Binding-site contacts:
Ligand atom C5 contacts residue ALA162 of chain 1.A at 3.6 Å (hydrophobic).
Ligand atom C5 contacts residue GLU218 of chain 1.A at 3.5 Å.
Ligand atom C15 contacts residue PHE146 of chain 1.A at 3.8 Å (hydrophobic).
Ligand atom C13 contacts residue ASP283 of chain 1.A at 4.0 Å.
Ligand atom C5 contacts residue LEU271 of chain 1.A at 3.9 Å (hydrophobic).
Ligand atom C13 contacts residue LEU217 of chain 1.A at 3.7 Å (hydrophobic).
Ligand atom N5 contacts residue GLU218 of chain 1.A at 3.0 Å (salt-bridge).
Ligand atom N2 contacts residue ILE282 of chain 1.A at 3.9 Å.
Ligand atom C22 contacts residue PHE146 of chain 1.A at 3.8 Å (hydrophobic).
Ligand atom C9 contacts residue LEU141 of chain 1.A at 3.8 Å (hydrophobic).
Ligand atom N3 contacts residue LYS164 of chain 1.A at 3.2 Å (salt-bridge).
Ligand atom C15 contacts residue LYS164 of chain 1.A at 3.6 Å.
Ligand atom C4 contacts residue ALA162 of chain 1.A at 3.4 Å (hydrophobic).
Ligand atom N6 contacts residue ASP283 of chain 1.A at 3.3 Å (salt-bridge).
Ligand atom N3 contacts residue ASP283 of chain 1.A at 3.6 Å.
Ligand atom C19 contacts residue ASN269 of chain 1.A at 3.0 Å.
Ligand atom C20 contacts residue ASN269 of chain 1.A at 3.8 Å.
Ligand atom C18 contacts residue PHE146 of chain 1.A at 3.3 Å (hydrophobic).
Ligand atom C16 contacts residue PHE146 of chain 1.A at 3.9 Å (hydrophobic).
Ligand atom C4 contacts residue GLU218 of chain 1.A at 3.5 Å.
Ligand atom C18 contacts residue ASP283 of chain 1.A at 3.4 Å.
Ligand atom N5 contacts residue LEU217 of chain 1.A at 3.7 Å.
Ligand atom C21 contacts residue ILE282 of chain 1.A at 3.7 Å (hydrophobic).
Ligand atom C12 contacts residue LEU271 of chain 1.A at 3.8 Å (hydrophobic).
Ligand atom F2 contacts residue LEU271 of chain 1.A at 3.5 Å.
Ligand atom C19 contacts residue ASP283 of chain 1.A at 3.5 Å.
Ligand atom C6 contacts residue LEU271 of chain 1.A at 4.0 Å (hydrophobic).
Ligand atom N5 contacts residue ILE201 of chain 1.A at 3.9 Å.
Ligand atom N4 contacts residue PHE146 of chain 1.A at 3.6 Å.
Ligand atom C4 contacts residue LEU271 of chain 1.A at 4.0 Å (hydrophobic).
Ligand atom C15 contacts residue ASP283 of chain 1.A at 3.4 Å.
Ligand atom N5 contacts residue ALA162 of chain 1.A at 3.3 Å.
Ligand atom F2 contacts residue VAL223 of chain 1.A at 3.4 Å.
Ligand atom C20 contacts residue GLU268 of chain 1.A at 3.4 Å.
Ligand atom C6 contacts residue LEU141 of chain 1.A at 4.0 Å (hydrophobic).
Ligand atom N6 contacts residue ASN269 of chain 1.A at 3.2 Å (h-bond).
Ligand atom N1 contacts residue LEU217 of chain 1.A at 3.2 Å.
Ligand atom C5 contacts residue ARG219 of chain 1.A at 3.8 Å.
Ligand atom N6 contacts residue PHE146 of chain 1.A at 4.0 Å.
Ligand atom C21 contacts residue GLU268 of chain 1.A at 4.0 Å.

A small-molecule ligand and the protein it binds are described below.
Small molecule (SMILES): N[C@H]1CCCN(c2cncc(-c3[nH]nc4ccc(-c5c(F)cccc5F)cc34)n2)C1

Sequence of chain 1.A:
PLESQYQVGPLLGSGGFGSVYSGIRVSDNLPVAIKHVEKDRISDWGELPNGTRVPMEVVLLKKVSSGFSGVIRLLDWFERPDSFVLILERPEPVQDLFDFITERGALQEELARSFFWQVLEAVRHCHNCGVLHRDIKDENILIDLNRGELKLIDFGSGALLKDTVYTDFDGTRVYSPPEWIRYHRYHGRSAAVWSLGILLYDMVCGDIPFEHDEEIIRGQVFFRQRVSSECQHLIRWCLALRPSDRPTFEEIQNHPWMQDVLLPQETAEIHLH